A small-molecule ligand and the protein it binds are described below.
Small molecule (SMILES): Cc1cc(CCCCCCCOc2ccc(C3=NCCO3)cc2)on1

Sequence of chain 43.D:
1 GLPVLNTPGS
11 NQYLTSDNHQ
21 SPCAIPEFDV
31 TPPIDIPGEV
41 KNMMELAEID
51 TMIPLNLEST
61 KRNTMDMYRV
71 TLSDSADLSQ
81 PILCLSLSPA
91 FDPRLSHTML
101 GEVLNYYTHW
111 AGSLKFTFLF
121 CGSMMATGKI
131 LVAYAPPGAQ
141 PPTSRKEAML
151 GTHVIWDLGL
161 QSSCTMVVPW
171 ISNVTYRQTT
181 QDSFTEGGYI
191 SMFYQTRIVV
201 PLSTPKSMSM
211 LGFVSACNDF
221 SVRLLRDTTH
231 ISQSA

Sequence of chain 43.B:
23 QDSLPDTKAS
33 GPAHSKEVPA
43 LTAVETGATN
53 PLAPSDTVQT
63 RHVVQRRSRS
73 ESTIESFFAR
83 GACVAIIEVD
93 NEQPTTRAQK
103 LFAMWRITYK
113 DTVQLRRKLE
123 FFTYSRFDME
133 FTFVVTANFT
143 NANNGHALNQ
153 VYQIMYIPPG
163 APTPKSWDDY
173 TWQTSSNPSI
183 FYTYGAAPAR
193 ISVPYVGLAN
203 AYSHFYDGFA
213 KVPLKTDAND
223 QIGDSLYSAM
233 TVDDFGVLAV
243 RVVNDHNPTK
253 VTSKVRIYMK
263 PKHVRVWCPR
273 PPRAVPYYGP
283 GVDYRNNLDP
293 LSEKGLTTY

Sequence of chain 44.D:
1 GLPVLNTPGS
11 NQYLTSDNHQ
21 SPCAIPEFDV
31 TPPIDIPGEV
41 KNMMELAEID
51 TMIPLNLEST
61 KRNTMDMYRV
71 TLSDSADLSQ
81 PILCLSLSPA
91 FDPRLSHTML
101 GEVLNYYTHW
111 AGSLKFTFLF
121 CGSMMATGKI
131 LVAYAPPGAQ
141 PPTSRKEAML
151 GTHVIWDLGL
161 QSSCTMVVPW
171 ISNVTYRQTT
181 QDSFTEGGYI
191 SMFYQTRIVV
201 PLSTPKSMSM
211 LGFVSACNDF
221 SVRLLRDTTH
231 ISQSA

Binding-site contacts:
Ligand atom C4A contacts residue PRO180 of chain 43.B at 3.3 Å (hydrophobic).
Ligand atom C2A contacts residue TYR158 of chain 43.B at 3.9 Å (hydrophobic).
Ligand atom C2B contacts residue TYR158 of chain 43.B at 3.5 Å (hydrophobic).
Ligand atom C4 contacts residue PHE237 of chain 43.B at 3.1 Å (hydrophobic).
Ligand atom C31 contacts residue PHE237 of chain 43.B at 3.8 Å (hydrophobic).
Ligand atom C2B contacts residue VAL195 of chain 43.B at 3.9 Å (hydrophobic).
Ligand atom O1 contacts residue TYR111 of chain 43.B at 3.5 Å.
Ligand atom N3A contacts residue ALA24 of chain 43.D at 3.9 Å.
Ligand atom C31 contacts residue TYR111 of chain 43.B at 3.7 Å (hydrophobic).
Ligand atom C6C contacts residue VAL198 of chain 43.B at 3.9 Å (hydrophobic).
Ligand atom N2 contacts residue TYR204 of chain 43.B at 3.8 Å.
Ligand atom O1B contacts residue PHE133 of chain 43.B at 3.9 Å.
Ligand atom C5A contacts residue ILE156 of chain 43.B at 3.2 Å (hydrophobic).
Ligand atom N3A contacts residue PRO180 of chain 43.B at 3.7 Å.
Ligand atom C5A contacts residue ILE182 of chain 43.B at 3.5 Å (hydrophobic).
Ligand atom C6B contacts residue PHE133 of chain 43.B at 3.5 Å (hydrophobic).
Ligand atom C3 contacts residue PHE237 of chain 43.B at 3.7 Å (hydrophobic).
Ligand atom N2 contacts residue TYR111 of chain 43.B at 3.1 Å.
Ligand atom C4B contacts residue TYR158 of chain 43.B at 3.8 Å (hydrophobic).
Ligand atom C4A contacts residue SER181 of chain 43.B at 3.8 Å.
Ligand atom C2C contacts residue PHE237 of chain 43.B at 3.8 Å (hydrophobic).
Ligand atom O1A contacts residue PHE135 of chain 43.B at 3.8 Å.
Ligand atom C3B contacts residue TYR158 of chain 43.B at 3.4 Å (hydrophobic).
Ligand atom C7C contacts residue TYR158 of chain 43.B at 3.8 Å (hydrophobic).
Ligand atom C4C contacts residue PHE237 of chain 43.B at 3.6 Å (hydrophobic).
Ligand atom C2A contacts residue ILE193 of chain 43.B at 3.9 Å (hydrophobic).
Ligand atom C5B contacts residue ILE193 of chain 43.B at 3.9 Å (hydrophobic).
Ligand atom C3 contacts residue TYR111 of chain 43.B at 3.2 Å (hydrophobic).
Ligand atom C4 contacts residue TYR111 of chain 43.B at 3.6 Å (hydrophobic).
Ligand atom O1 contacts residue PHE129 of chain 43.B at 3.8 Å.
Ligand atom O1B contacts residue ILE109 of chain 43.B at 3.8 Å.
Ligand atom N3A contacts residue TYR158 of chain 43.B at 3.7 Å.
Ligand atom C4C contacts residue VAL198 of chain 43.B at 3.8 Å (hydrophobic).
Ligand atom C4B contacts residue ILE193 of chain 43.B at 3.8 Å (hydrophobic).
Ligand atom C5C contacts residue VAL195 of chain 43.B at 3.8 Å (hydrophobic).
Ligand atom C6C contacts residue PHE237 of chain 43.B at 3.9 Å (hydrophobic).
Ligand atom O1 contacts residue TYR204 of chain 43.B at 3.6 Å.
Ligand atom C4A contacts residue ILE182 of chain 43.B at 3.9 Å (hydrophobic).
Ligand atom C5 contacts residue TYR111 of chain 43.B at 3.8 Å (hydrophobic).
Ligand atom C5B contacts residue LEU240 of chain 43.B at 3.5 Å (hydrophobic).